Sequence of chain 1.C:
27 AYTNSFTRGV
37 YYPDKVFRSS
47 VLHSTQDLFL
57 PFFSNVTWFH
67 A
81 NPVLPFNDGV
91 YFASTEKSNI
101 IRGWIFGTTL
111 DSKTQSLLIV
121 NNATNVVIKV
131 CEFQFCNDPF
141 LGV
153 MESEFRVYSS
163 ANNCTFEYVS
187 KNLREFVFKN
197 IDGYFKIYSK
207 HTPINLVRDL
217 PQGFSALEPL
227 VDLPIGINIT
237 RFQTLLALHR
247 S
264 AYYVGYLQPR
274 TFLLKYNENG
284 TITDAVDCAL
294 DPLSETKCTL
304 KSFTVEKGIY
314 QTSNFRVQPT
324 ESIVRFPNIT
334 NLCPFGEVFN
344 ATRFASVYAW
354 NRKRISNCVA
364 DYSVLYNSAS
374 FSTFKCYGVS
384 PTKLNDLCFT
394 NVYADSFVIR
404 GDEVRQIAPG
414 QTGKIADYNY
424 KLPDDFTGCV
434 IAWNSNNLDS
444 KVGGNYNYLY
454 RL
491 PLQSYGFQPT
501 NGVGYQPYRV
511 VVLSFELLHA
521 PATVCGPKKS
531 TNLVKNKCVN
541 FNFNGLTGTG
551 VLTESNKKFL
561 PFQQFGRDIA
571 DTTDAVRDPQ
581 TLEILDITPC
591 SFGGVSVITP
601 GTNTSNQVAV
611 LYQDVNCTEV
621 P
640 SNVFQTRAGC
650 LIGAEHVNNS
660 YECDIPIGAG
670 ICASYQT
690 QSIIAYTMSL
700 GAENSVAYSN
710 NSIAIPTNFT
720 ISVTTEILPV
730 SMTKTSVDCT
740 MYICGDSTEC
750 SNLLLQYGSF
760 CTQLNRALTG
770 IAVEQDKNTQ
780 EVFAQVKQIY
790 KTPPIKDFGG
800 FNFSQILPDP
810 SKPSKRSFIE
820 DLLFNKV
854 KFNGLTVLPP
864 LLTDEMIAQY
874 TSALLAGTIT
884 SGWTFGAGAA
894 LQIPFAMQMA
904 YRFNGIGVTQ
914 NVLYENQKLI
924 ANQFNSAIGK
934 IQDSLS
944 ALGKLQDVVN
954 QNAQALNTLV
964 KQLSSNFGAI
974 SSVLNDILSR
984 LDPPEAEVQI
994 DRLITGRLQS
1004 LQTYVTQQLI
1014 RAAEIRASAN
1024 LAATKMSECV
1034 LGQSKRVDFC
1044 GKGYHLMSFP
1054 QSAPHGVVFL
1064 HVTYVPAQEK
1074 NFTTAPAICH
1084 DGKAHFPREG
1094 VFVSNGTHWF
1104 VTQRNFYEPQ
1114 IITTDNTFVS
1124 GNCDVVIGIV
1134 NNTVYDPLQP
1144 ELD

Binding-site contacts:
Ligand atom C1 contacts residue ASN1098 of chain 1.C at 1.4 Å.
Ligand atom C6 contacts residue HIS1101 of chain 1.C at 4.4 Å.
Ligand atom C6 contacts residue PHE1103 of chain 1.C at 3.9 Å (hydrophobic).
Ligand atom C5 contacts residue PHE1103 of chain 1.C at 4.3 Å (hydrophobic).
Ligand atom C3 contacts residue HIS1101 of chain 1.C at 3.6 Å.
Ligand atom O5 contacts residue ASN1098 of chain 1.C at 2.3 Å (h-bond).
Ligand atom C5 contacts residue HIS1101 of chain 1.C at 3.4 Å.
Ligand atom N2 contacts residue ASN1098 of chain 1.C at 3.0 Å (h-bond).
Ligand atom C3 contacts residue ASN1098 of chain 1.C at 3.8 Å.
Ligand atom O5 contacts residue HIS1101 of chain 1.C at 3.9 Å.
Ligand atom C7 contacts residue THR1100 of chain 1.C at 3.9 Å.
Ligand atom C3 contacts residue THR1100 of chain 1.C at 4.0 Å.
Ligand atom N2 contacts residue THR1100 of chain 1.C at 3.0 Å (h-bond).
Ligand atom C4 contacts residue HIS1101 of chain 1.C at 3.9 Å.
Ligand atom O6 contacts residue PHE1103 of chain 1.C at 4.0 Å.
Ligand atom C4 contacts residue ASN1098 of chain 1.C at 4.2 Å.
Ligand atom C2 contacts residue THR1100 of chain 1.C at 3.8 Å.
Ligand atom C1 contacts residue THR1100 of chain 1.C at 3.9 Å.
Ligand atom C1 contacts residue HIS1101 of chain 1.C at 3.6 Å.
Ligand atom C2 contacts residue ASN1098 of chain 1.C at 2.5 Å.
Ligand atom C7 contacts residue ASN1098 of chain 1.C at 3.5 Å.
Ligand atom C8 contacts residue ASN1098 of chain 1.C at 3.6 Å.
Ligand atom O5 contacts residue PHE1103 of chain 1.C at 3.9 Å.
Ligand atom C2 contacts residue HIS1101 of chain 1.C at 4.1 Å.
Ligand atom C5 contacts residue ASN1098 of chain 1.C at 3.6 Å.
Ligand atom N2 contacts residue HIS1101 of chain 1.C at 4.4 Å.
Ligand atom O7 contacts residue ASN1098 of chain 1.C at 3.7 Å.
Ligand atom C8 contacts residue THR1100 of chain 1.C at 3.8 Å.
Ligand atom O4 contacts residue HIS1101 of chain 1.C at 3.6 Å.

The protein below binds the small molecule below.
Small molecule (SMILES): CC(=O)N[C@H]1[C@H](O[C@H]2[C@H](O)[C@@H](NC(C)=O)CO[C@@H]2CO)O[C@H](CO)[C@@H](O)[C@@H]1O